A protein and the small-molecule ligand that binds it are described below.
Small molecule (SMILES): CC(=O)N[C@H]1[C@H](O[C@H]2[C@H](O)[C@@H](NC(C)=O)CO[C@@H]2CO)O[C@H](CO)[C@@H](O)[C@@H]1O

Binding-site contacts:
Ligand atom C5 contacts residue ASN12 of chain 16.K at 4.2 Å.
Ligand atom C1 contacts residue ASN12 of chain 16.K at 2.2 Å.
Ligand atom O5 contacts residue ASN12 of chain 16.K at 2.8 Å (h-bond).
Ligand atom N2 contacts residue ASN12 of chain 16.K at 3.8 Å.
Ligand atom O7 contacts residue ASN12 of chain 16.K at 3.6 Å.
Ligand atom C7 contacts residue ASN12 of chain 16.K at 3.9 Å.
Ligand atom C2 contacts residue ASN12 of chain 16.K at 3.3 Å.

Sequence of chain 16.K:
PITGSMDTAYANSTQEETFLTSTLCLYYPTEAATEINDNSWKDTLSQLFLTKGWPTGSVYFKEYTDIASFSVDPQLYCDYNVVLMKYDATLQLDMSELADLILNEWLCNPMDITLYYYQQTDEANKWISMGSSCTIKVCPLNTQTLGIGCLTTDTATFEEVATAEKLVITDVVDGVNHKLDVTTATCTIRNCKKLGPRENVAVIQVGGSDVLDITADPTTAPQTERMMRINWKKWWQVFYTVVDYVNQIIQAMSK